Binding-site contacts:
Ligand atom N2 contacts residue GLN323 of chain 1.D at 3.4 Å (h-bond).
Ligand atom C3 contacts residue ASN36 of chain 1.D at 3.8 Å.
Ligand atom C2 contacts residue ASN36 of chain 1.D at 2.4 Å.
Ligand atom N2 contacts residue ASN36 of chain 1.D at 2.8 Å (h-bond).
Ligand atom C1 contacts residue ASN36 of chain 1.D at 1.4 Å.
Ligand atom C1 contacts residue THR38 of chain 1.D at 4.2 Å.
Ligand atom O5 contacts residue THR38 of chain 1.D at 3.2 Å (h-bond).
Ligand atom C7 contacts residue GLN323 of chain 1.D at 3.9 Å.
Ligand atom C8 contacts residue ASN36 of chain 1.D at 4.4 Å.
Ligand atom C8 contacts residue GLN323 of chain 1.D at 3.4 Å.
Ligand atom O6 contacts residue THR38 of chain 1.D at 4.3 Å.
Ligand atom C4 contacts residue ASN36 of chain 1.D at 4.2 Å.
Ligand atom O5 contacts residue ASN36 of chain 1.D at 2.4 Å (h-bond).
Ligand atom C2 contacts residue GLN323 of chain 1.D at 4.5 Å.
Ligand atom C5 contacts residue ASN36 of chain 1.D at 3.6 Å.
Ligand atom O7 contacts residue ASN36 of chain 1.D at 3.5 Å (h-bond).
Ligand atom C5 contacts residue THR38 of chain 1.D at 3.8 Å.
Ligand atom C7 contacts residue ASN36 of chain 1.D at 3.4 Å.
Ligand atom C6 contacts residue THR38 of chain 1.D at 3.3 Å.

Sequence of chain 1.D:
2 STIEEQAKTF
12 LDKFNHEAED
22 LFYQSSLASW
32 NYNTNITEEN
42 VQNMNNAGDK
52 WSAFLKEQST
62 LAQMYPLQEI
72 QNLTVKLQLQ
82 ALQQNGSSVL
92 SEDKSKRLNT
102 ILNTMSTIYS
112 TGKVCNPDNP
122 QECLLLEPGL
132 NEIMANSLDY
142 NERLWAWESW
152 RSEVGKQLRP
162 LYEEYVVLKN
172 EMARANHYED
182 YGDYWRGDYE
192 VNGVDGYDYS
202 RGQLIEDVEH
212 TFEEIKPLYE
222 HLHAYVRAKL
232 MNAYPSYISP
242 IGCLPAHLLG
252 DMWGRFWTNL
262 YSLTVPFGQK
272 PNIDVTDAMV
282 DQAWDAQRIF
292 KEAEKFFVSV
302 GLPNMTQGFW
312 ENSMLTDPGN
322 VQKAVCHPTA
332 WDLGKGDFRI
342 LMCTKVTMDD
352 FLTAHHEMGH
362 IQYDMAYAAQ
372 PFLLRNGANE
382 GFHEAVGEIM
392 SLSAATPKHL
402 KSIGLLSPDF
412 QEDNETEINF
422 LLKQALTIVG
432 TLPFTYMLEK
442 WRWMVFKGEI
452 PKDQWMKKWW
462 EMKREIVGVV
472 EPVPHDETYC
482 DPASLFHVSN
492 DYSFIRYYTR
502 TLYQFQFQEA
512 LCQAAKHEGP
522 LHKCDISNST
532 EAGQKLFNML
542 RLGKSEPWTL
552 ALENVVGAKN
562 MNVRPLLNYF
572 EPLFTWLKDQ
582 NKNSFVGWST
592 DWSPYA

A protein and the small-molecule ligand that binds it are described below.
Small molecule (SMILES): CC(=O)N[C@@H]1[C@@H](O)[C@H](O)[C@@H](CO)O[C@H]1O